A protein and the small-molecule ligand that binds it are described below.
Small molecule (SMILES): CC[C@H](C)[C@H](NC(=O)[C@@H](NC(=O)[C@H](O)[C@@H](C=O)C(C)C)C(C)C)C(=O)O

Sequence of chain 1.J:
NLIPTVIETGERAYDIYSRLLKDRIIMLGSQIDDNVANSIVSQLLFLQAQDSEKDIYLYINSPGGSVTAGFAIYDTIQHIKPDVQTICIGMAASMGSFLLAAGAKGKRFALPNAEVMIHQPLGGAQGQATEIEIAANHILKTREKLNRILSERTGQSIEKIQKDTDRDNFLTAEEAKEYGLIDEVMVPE

Binding-site contacts:
Ligand atom C4 contacts residue SER98 of chain 1.J at 2.4 Å.
Ligand atom C21 contacts residue LEU126 of chain 1.J at 3.9 Å (hydrophobic).
Ligand atom C18 contacts residue VAL71 of chain 1.J at 3.8 Å (hydrophobic).
Ligand atom C9 contacts residue VAL71 of chain 1.J at 3.8 Å (hydrophobic).
Ligand atom O3 contacts residue GLY68 of chain 1.J at 3.3 Å.
Ligand atom C11 contacts residue LEU126 of chain 1.J at 3.8 Å (hydrophobic).
Ligand atom C11 contacts residue GLY69 of chain 1.J at 3.6 Å.
Ligand atom C9 contacts residue GLY69 of chain 1.J at 3.2 Å.
Ligand atom C1 contacts residue HIS123 of chain 1.J at 3.8 Å.
Ligand atom C9 contacts residue SER98 of chain 1.J at 3.4 Å.
Ligand atom N20 contacts residue LEU126 of chain 1.J at 2.8 Å (h-bond).
Ligand atom N13 contacts residue VAL71 of chain 1.J at 3.8 Å.
Ligand atom C42 contacts residue THR146 of chain 1.J at 3.6 Å.
Ligand atom O12 contacts residue LEU126 of chain 1.J at 2.7 Å (h-bond).
Ligand atom C6 contacts residue SER98 of chain 1.J at 3.5 Å.
Ligand atom O3 contacts residue SER98 of chain 1.J at 2.2 Å (h-bond).
Ligand atom C24 contacts residue HIS142 of chain 1.J at 3.8 Å.
Ligand atom O12 contacts residue PRO125 of chain 1.J at 3.0 Å.
Ligand atom C14 contacts residue LEU126 of chain 1.J at 3.3 Å (hydrophobic).
Ligand atom C42 contacts residue PRO125 of chain 1.J at 3.9 Å (hydrophobic).
Ligand atom O10 contacts residue SER98 of chain 1.J at 3.4 Å (h-bond).
Ligand atom C5 contacts residue SER98 of chain 1.J at 3.5 Å.
Ligand atom C18 contacts residue LEU126 of chain 1.J at 3.5 Å (hydrophobic).
Ligand atom O3 contacts residue PRO67 of chain 1.J at 3.8 Å.
Ligand atom C1 contacts residue SER98 of chain 1.J at 1.3 Å.
Ligand atom N13 contacts residue GLY69 of chain 1.J at 2.9 Å (h-bond).
Ligand atom C1 contacts residue MET99 of chain 1.J at 3.4 Å (hydrophobic).
Ligand atom C6 contacts residue LEU126 of chain 1.J at 3.8 Å (hydrophobic).
Ligand atom C6 contacts residue HIS123 of chain 1.J at 3.4 Å.
Ligand atom O19 contacts residue SER70 of chain 1.J at 3.6 Å.
Ligand atom C11 contacts residue VAL71 of chain 1.J at 3.6 Å (hydrophobic).
Ligand atom O3 contacts residue MET99 of chain 1.J at 3.1 Å (h-bond).
Ligand atom O3 contacts residue GLY69 of chain 1.J at 3.2 Å (h-bond).
Ligand atom C23 contacts residue VAL71 of chain 1.J at 3.6 Å (hydrophobic).
Ligand atom O19 contacts residue VAL71 of chain 1.J at 3.0 Å (h-bond).
Ligand atom C7 contacts residue GLY69 of chain 1.J at 3.4 Å.
Ligand atom C42 contacts residue ILE143 of chain 1.J at 3.6 Å (hydrophobic).
Ligand atom O10 contacts residue VAL71 of chain 1.J at 3.3 Å.
Ligand atom C22 contacts residue LEU126 of chain 1.J at 3.8 Å (hydrophobic).
Ligand atom O12 contacts residue VAL71 of chain 1.J at 3.8 Å.